This small molecule binds to this protein.
Small molecule (SMILES): Nc1ncnc2c1ncn2[C@@H]1O[C@H](CO[P](=O)(O)O[P](=O)(O)CP(=O)(O)O)[C@@H](O)[C@H]1O

Sequence of chain 1.F:
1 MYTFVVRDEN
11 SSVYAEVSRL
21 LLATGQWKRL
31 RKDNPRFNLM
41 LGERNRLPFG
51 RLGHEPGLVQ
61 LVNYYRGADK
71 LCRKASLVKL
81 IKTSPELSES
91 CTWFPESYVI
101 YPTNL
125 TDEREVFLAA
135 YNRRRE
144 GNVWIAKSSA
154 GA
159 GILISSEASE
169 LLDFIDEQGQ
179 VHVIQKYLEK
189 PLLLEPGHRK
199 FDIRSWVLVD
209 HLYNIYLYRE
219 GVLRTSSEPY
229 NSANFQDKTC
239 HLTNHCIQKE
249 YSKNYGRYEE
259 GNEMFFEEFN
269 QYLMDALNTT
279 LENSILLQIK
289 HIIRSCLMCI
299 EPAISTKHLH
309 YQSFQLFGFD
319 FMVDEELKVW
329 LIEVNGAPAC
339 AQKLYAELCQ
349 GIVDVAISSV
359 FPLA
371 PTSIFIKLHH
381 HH

Binding-site contacts:
Ligand atom C6 contacts residue GLN183 of chain 1.F at 3.6 Å.
Ligand atom N3 contacts residue LYS198 of chain 1.F at 2.9 Å (salt-bridge).
Ligand atom C6 contacts residue LYS184 of chain 1.F at 3.7 Å.
Ligand atom C5 contacts residue GLN183 of chain 1.F at 3.6 Å.
Ligand atom O2B contacts residue ALA155 of chain 1.F at 3.4 Å (h-bond).
Ligand atom O3G contacts residue ASN333 of chain 1.F at 2.7 Å (h-bond).
Ligand atom O1B contacts residue GLU331 of chain 1.F at 2.6 Å (salt-bridge).
Ligand atom PB contacts residue MG1 of chain 1.Y at 3.7 Å.
Ligand atom C8 contacts residue ILE148 of chain 1.F at 3.6 Å (hydrophobic).
Ligand atom C3' contacts residue THR241 of chain 1.F at 3.5 Å.
Ligand atom N6 contacts residue GLN183 of chain 1.F at 2.8 Å (h-bond).
Ligand atom O2A contacts residue LYS74 of chain 1.F at 3.4 Å.
Ligand atom C2 contacts residue LYS198 of chain 1.F at 3.3 Å.
Ligand atom O3G contacts residue MG1 of chain 1.Y at 1.9 Å.
Ligand atom C5' contacts residue ASN242 of chain 1.F at 3.7 Å.
Ligand atom N7 contacts residue GLN183 of chain 1.F at 3.2 Å (h-bond).
Ligand atom O2G contacts residue ARG222 of chain 1.F at 3.6 Å.
Ligand atom O3' contacts residue THR241 of chain 1.F at 2.2 Å (h-bond).
Ligand atom N7 contacts residue ILE148 of chain 1.F at 3.7 Å.
Ligand atom O2G contacts residue ASN333 of chain 1.F at 3.5 Å (h-bond).
Ligand atom O3G contacts residue GLU331 of chain 1.F at 2.1 Å (salt-bridge).
Ligand atom O1A contacts residue GLU331 of chain 1.F at 3.5 Å.
Ligand atom O2A contacts residue GLU331 of chain 1.F at 3.8 Å.
Ligand atom PG contacts residue GLU331 of chain 1.F at 3.5 Å.
Ligand atom N1 contacts residue LEU186 of chain 1.F at 2.9 Å (h-bond).
Ligand atom O2A contacts residue LYS150 of chain 1.F at 3.0 Å (salt-bridge).
Ligand atom O2' contacts residue HIS239 of chain 1.F at 3.1 Å (h-bond).
Ligand atom O1B contacts residue MG1 of chain 1.Y at 2.5 Å.
Ligand atom C8 contacts residue LYS150 of chain 1.F at 3.2 Å.
Ligand atom N1 contacts residue TYR185 of chain 1.F at 3.7 Å.
Ligand atom O1B contacts residue LYS74 of chain 1.F at 3.4 Å (salt-bridge).
Ligand atom O2G contacts residue ASP318 of chain 1.F at 2.5 Å (salt-bridge).
Ligand atom C3B contacts residue ASN242 of chain 1.F at 3.4 Å.
Ligand atom N7 contacts residue LYS150 of chain 1.F at 3.0 Å (salt-bridge).
Ligand atom O2G contacts residue ARG202 of chain 1.F at 3.7 Å.
Ligand atom O2' contacts residue LYS198 of chain 1.F at 3.5 Å (salt-bridge).
Ligand atom C2 contacts residue MET320 of chain 1.F at 3.7 Å (hydrophobic).
Ligand atom PG contacts residue MG1 of chain 1.Y at 3.4 Å.
Ligand atom C2 contacts residue LEU186 of chain 1.F at 3.5 Å (hydrophobic).
Ligand atom N6 contacts residue LYS184 of chain 1.F at 2.7 Å (salt-bridge).